Sequence of chain 1.A:
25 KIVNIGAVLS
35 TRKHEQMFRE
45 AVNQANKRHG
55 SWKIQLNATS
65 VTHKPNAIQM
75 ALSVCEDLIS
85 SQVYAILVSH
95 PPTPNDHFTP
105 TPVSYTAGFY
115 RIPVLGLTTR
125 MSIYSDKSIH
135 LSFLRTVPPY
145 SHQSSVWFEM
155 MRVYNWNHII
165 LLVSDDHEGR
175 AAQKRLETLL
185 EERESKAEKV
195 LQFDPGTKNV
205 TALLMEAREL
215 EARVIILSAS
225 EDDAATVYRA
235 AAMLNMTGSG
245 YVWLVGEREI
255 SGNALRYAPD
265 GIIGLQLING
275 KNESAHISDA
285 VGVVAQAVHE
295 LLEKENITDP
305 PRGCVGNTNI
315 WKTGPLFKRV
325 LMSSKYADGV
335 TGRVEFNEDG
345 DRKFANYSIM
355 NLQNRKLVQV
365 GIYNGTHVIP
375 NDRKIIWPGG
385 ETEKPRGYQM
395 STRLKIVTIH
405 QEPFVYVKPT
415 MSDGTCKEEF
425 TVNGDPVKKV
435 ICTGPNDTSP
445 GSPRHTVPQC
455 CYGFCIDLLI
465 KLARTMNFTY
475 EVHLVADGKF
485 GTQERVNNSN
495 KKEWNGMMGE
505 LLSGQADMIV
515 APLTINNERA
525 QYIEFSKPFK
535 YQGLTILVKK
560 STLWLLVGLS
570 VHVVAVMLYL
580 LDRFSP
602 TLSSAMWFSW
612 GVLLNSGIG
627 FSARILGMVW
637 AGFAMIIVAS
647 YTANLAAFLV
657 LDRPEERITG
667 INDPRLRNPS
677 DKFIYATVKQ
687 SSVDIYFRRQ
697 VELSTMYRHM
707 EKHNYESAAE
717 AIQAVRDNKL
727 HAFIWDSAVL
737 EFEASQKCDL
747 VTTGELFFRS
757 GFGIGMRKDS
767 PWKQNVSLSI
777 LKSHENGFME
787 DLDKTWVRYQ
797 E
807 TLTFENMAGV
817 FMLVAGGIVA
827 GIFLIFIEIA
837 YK

This protein binds this small molecule.
Small molecule (SMILES): CC(=O)N[C@@H]1[C@@H](O)[C@H](O)[C@@H](CO)O[C@H]1O

Binding-site contacts:
Ligand atom C7 contacts residue ASN368 of chain 1.A at 3.4 Å.
Ligand atom O3 contacts residue THR335 of chain 1.A at 3.5 Å (h-bond).
Ligand atom N2 contacts residue NAG1 of chain 1.P at 3.9 Å.
Ligand atom C3 contacts residue THR335 of chain 1.A at 4.5 Å.
Ligand atom N2 contacts residue ASN350 of chain 1.A at 3.6 Å (h-bond).
Ligand atom C8 contacts residue NAG1 of chain 1.P at 3.3 Å.
Ligand atom C2 contacts residue ASN350 of chain 1.A at 2.5 Å.
Ligand atom O5 contacts residue ASN350 of chain 1.A at 2.4 Å (h-bond).
Ligand atom C4 contacts residue THR335 of chain 1.A at 4.2 Å.
Ligand atom N2 contacts residue ASN368 of chain 1.A at 3.6 Å.
Ligand atom C1 contacts residue ASN350 of chain 1.A at 1.4 Å.
Ligand atom O3 contacts residue ASN350 of chain 1.A at 2.5 Å (h-bond).
Ligand atom C4 contacts residue ASN350 of chain 1.A at 3.8 Å.
Ligand atom C5 contacts residue ASN350 of chain 1.A at 3.7 Å.
Ligand atom C2 contacts residue ASN368 of chain 1.A at 4.4 Å.
Ligand atom C7 contacts residue NAG1 of chain 1.P at 3.3 Å.
Ligand atom C3 contacts residue ASN350 of chain 1.A at 3.3 Å.
Ligand atom O7 contacts residue NAG1 of chain 1.P at 2.8 Å (h-bond).
Ligand atom C8 contacts residue ASN368 of chain 1.A at 4.3 Å.
Ligand atom O7 contacts residue ASN368 of chain 1.A at 3.1 Å (h-bond).